A protein and the small-molecule ligand that binds it are described below.
Small molecule (SMILES): [NH3+][Pt]1([NH3+])OC(=O)C2(CCC2)C(=O)O1

Binding-site contacts:
Ligand atom N1 contacts residue DMS1 of chain 1.N at 3.9 Å.
Ligand atom N1 contacts residue HIS15 of chain 1.A at 4.4 Å.
Ligand atom PT1 contacts residue DMS1 of chain 1.V at 4.4 Å.
Ligand atom N2 contacts residue DMS1 of chain 1.V at 4.0 Å.
Ligand atom N2 contacts residue ARG14 of chain 1.A at 4.0 Å.
Ligand atom N2 contacts residue HIS15 of chain 1.A at 3.3 Å (h-bond).
Ligand atom PT1 contacts residue HIS15 of chain 1.A at 2.3 Å.
Ligand atom N1 contacts residue DMS1 of chain 1.V at 3.5 Å.
Ligand atom PT1 contacts residue THR89 of chain 1.A at 4.5 Å.

Sequence of chain 1.A:
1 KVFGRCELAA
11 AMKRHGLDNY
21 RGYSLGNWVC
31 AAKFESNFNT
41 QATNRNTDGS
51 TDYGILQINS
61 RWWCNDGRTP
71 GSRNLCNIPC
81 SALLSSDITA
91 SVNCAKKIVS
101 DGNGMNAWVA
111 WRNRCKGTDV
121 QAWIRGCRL